Sequence of chain 1.B:
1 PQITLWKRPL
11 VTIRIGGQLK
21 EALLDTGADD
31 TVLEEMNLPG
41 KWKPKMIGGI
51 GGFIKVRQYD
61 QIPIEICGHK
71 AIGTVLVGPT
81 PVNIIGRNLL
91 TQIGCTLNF

Binding-site contacts:
Ligand atom C33 contacts residue GLY27 of chain 1.A at 3.5 Å.
Ligand atom O9 contacts residue ILE50 of chain 1.A at 3.6 Å.
Ligand atom N1 contacts residue ASP29 of chain 1.B at 3.8 Å.
Ligand atom C12 contacts residue GLY27 of chain 1.B at 3.8 Å.
Ligand atom O27 contacts residue ALA28 of chain 1.A at 3.7 Å.
Ligand atom C34 contacts residue VAL82 of chain 1.B at 3.5 Å (hydrophobic).
Ligand atom O18 contacts residue ASP25 of chain 1.B at 2.6 Å (salt-bridge).
Ligand atom C33 contacts residue VAL82 of chain 1.B at 3.8 Å (hydrophobic).
Ligand atom C14 contacts residue ILE84 of chain 1.A at 3.8 Å (hydrophobic).
Ligand atom O10 contacts residue GLY49 of chain 1.B at 3.3 Å.
Ligand atom O27 contacts residue GLY27 of chain 1.A at 3.5 Å (h-bond).
Ligand atom C28 contacts residue GLY48 of chain 1.A at 3.5 Å.
Ligand atom O27 contacts residue ASP29 of chain 1.A at 2.9 Å (salt-bridge).
Ligand atom O10 contacts residue ILE50 of chain 1.A at 3.3 Å.
Ligand atom C36 contacts residue VAL82 of chain 1.B at 3.7 Å (hydrophobic).
Ligand atom O9 contacts residue ILE84 of chain 1.B at 3.4 Å.
Ligand atom C32 contacts residue GLY27 of chain 1.A at 3.5 Å.
Ligand atom O22 contacts residue GLY49 of chain 1.A at 3.4 Å.
Ligand atom C17 contacts residue ASP25 of chain 1.A at 3.6 Å.
Ligand atom C7 contacts residue ALA28 of chain 1.B at 3.4 Å (hydrophobic).
Ligand atom N1 contacts residue ASP30 of chain 1.B at 3.2 Å (salt-bridge).
Ligand atom C36 contacts residue ILE50 of chain 1.A at 3.7 Å (hydrophobic).
Ligand atom C32 contacts residue ASP25 of chain 1.B at 3.3 Å.
Ligand atom C35 contacts residue VAL82 of chain 1.B at 3.4 Å (hydrophobic).
Ligand atom C19 contacts residue GLY27 of chain 1.A at 3.8 Å.
Ligand atom N20 contacts residue GLY27 of chain 1.A at 3.1 Å (h-bond).
Ligand atom C7 contacts residue VAL32 of chain 1.B at 3.7 Å (hydrophobic).
Ligand atom C26 contacts residue ASP30 of chain 1.A at 3.2 Å.
Ligand atom C1 contacts residue ASP30 of chain 1.B at 3.2 Å.
Ligand atom C28 contacts residue ASP29 of chain 1.A at 3.7 Å.
Ligand atom C17 contacts residue ASP25 of chain 1.B at 3.4 Å.
Ligand atom C16 contacts residue ASP25 of chain 1.B at 3.3 Å.
Ligand atom C4 contacts residue GLY48 of chain 1.B at 3.3 Å.
Ligand atom C36 contacts residue GLY49 of chain 1.A at 3.8 Å.
Ligand atom C26 contacts residue VAL32 of chain 1.A at 3.6 Å (hydrophobic).
Ligand atom C6 contacts residue ALA28 of chain 1.B at 3.6 Å (hydrophobic).
Ligand atom O18 contacts residue GLY27 of chain 1.A at 3.3 Å.
Ligand atom C7 contacts residue ASP30 of chain 1.B at 3.5 Å.
Ligand atom N27 contacts residue GLY48 of chain 1.A at 3.1 Å (h-bond).
Ligand atom O18 contacts residue ASP25 of chain 1.A at 2.6 Å (salt-bridge).

Sequence of chain 1.A:
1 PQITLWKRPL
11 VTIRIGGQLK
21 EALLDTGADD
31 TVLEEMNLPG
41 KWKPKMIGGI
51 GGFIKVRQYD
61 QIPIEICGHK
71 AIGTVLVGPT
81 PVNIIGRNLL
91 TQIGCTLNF

A protein and the small-molecule ligand that binds it are described below.
Small molecule (SMILES): CC[C@H](C)CN(C[C@@H](O)[C@H](Cc1ccccc1)NC(=O)[C@H](CC(C)C)NC(C)=O)S(=O)(=O)c1ccc2ncsc2c1